Binding-site contacts:
Ligand atom C4 contacts residue ASN88 of chain 1.A at 4.2 Å.
Ligand atom N2 contacts residue GLU67 of chain 1.A at 4.0 Å.
Ligand atom O7 contacts residue CYS137 of chain 1.A at 4.0 Å.
Ligand atom C7 contacts residue ARG222 of chain 1.A at 4.4 Å.
Ligand atom C6 contacts residue ASP87 of chain 1.A at 4.3 Å.
Ligand atom C8 contacts residue ASN65 of chain 1.A at 4.2 Å.
Ligand atom C7 contacts residue ASN88 of chain 1.A at 3.9 Å.
Ligand atom C8 contacts residue PRO138 of chain 1.A at 4.0 Å (hydrophobic).
Ligand atom C7 contacts residue GLU67 of chain 1.A at 4.2 Å.
Ligand atom C5 contacts residue ASN88 of chain 1.A at 3.6 Å.
Ligand atom C7 contacts residue CYS137 of chain 1.A at 4.2 Å (hydrophobic).
Ligand atom N2 contacts residue ASN88 of chain 1.A at 2.9 Å (h-bond).
Ligand atom C8 contacts residue GLU67 of chain 1.A at 3.3 Å.
Ligand atom O5 contacts residue ASN88 of chain 1.A at 2.3 Å (h-bond).
Ligand atom C1 contacts residue ASN88 of chain 1.A at 1.4 Å.
Ligand atom C8 contacts residue CYS137 of chain 1.A at 3.6 Å (hydrophobic).
Ligand atom O5 contacts residue ASP87 of chain 1.A at 4.4 Å.
Ligand atom C3 contacts residue ASN88 of chain 1.A at 3.7 Å.
Ligand atom C2 contacts residue ASN88 of chain 1.A at 2.4 Å.
Ligand atom O7 contacts residue ALA136 of chain 1.A at 3.7 Å.
Ligand atom O7 contacts residue ARG222 of chain 1.A at 3.5 Å (salt-bridge).
Ligand atom O7 contacts residue ASN88 of chain 1.A at 4.5 Å.

Sequence of chain 1.A:
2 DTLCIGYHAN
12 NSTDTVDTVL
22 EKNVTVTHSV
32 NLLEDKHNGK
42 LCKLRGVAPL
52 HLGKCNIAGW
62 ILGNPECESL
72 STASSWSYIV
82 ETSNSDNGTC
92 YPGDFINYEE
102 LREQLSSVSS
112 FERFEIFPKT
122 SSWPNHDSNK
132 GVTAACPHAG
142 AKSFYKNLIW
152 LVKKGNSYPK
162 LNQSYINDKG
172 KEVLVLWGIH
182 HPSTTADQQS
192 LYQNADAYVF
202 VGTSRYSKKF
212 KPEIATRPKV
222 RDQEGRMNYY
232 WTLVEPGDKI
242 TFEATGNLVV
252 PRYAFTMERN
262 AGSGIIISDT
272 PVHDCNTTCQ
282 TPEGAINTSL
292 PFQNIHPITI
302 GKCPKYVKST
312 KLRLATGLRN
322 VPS

This small molecule binds to this protein.
Small molecule (SMILES): CC(=O)N[C@@H]1[C@@H](O)[C@H](O)[C@@H](CO)O[C@H]1O